Sequence of chain 1.A:
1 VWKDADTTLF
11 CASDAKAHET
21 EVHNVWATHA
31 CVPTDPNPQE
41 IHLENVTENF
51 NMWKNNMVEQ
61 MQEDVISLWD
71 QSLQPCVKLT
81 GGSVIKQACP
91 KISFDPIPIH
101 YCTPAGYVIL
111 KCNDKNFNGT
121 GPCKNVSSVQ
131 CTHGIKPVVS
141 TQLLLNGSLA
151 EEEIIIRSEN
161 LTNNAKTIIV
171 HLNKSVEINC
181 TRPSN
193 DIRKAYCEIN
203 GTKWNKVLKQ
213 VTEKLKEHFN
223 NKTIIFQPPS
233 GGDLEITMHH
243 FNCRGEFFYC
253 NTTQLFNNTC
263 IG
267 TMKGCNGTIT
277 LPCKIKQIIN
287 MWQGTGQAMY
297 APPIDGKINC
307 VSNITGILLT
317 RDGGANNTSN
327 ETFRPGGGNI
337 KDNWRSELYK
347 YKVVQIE

A protein and the small-molecule ligand that binds it are described below.
Small molecule (SMILES): CC(=O)N[C@@H]1[C@@H](O)[C@H](O)[C@@H](CO)O[C@H]1O

Binding-site contacts:
Ligand atom O5 contacts residue THR181 of chain 1.A at 3.8 Å.
Ligand atom N2 contacts residue VAL307 of chain 1.A at 4.5 Å.
Ligand atom O4 contacts residue LYS303 of chain 1.A at 3.3 Å (salt-bridge).
Ligand atom C3 contacts residue ASN179 of chain 1.A at 3.8 Å.
Ligand atom C1 contacts residue ASN305 of chain 1.A at 4.1 Å.
Ligand atom C5 contacts residue LYS303 of chain 1.A at 4.2 Å.
Ligand atom C7 contacts residue ASN179 of chain 1.A at 3.5 Å.
Ligand atom O6 contacts residue TYR198 of chain 1.A at 4.0 Å.
Ligand atom O5 contacts residue GLU200 of chain 1.A at 3.3 Å (salt-bridge).
Ligand atom N2 contacts residue ASN179 of chain 1.A at 2.9 Å (h-bond).
Ligand atom C1 contacts residue THR181 of chain 1.A at 4.2 Å.
Ligand atom C6 contacts residue GLU200 of chain 1.A at 4.1 Å.
Ligand atom C6 contacts residue THR181 of chain 1.A at 4.2 Å.
Ligand atom C5 contacts residue THR181 of chain 1.A at 4.0 Å.
Ligand atom C5 contacts residue GLU200 of chain 1.A at 4.3 Å.
Ligand atom C6 contacts residue TYR198 of chain 1.A at 4.0 Å (hydrophobic).
Ligand atom O7 contacts residue ASN179 of chain 1.A at 3.7 Å.
Ligand atom C4 contacts residue ASN179 of chain 1.A at 4.2 Å.
Ligand atom C1 contacts residue ASN179 of chain 1.A at 1.4 Å.
Ligand atom C8 contacts residue VAL307 of chain 1.A at 4.1 Å (hydrophobic).
Ligand atom O6 contacts residue GLU200 of chain 1.A at 3.0 Å (salt-bridge).
Ligand atom C4 contacts residue LYS303 of chain 1.A at 4.2 Å.
Ligand atom C5 contacts residue ASN179 of chain 1.A at 3.6 Å.
Ligand atom C2 contacts residue ASN179 of chain 1.A at 2.5 Å.
Ligand atom O5 contacts residue ASN179 of chain 1.A at 2.3 Å (h-bond).
Ligand atom C1 contacts residue GLU200 of chain 1.A at 4.1 Å.